Sequence of chain 1.M:
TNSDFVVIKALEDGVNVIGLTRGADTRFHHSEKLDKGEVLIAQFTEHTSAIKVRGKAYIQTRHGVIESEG

Binding-site contacts:
Ligand atom O contacts residue ARG24 of chain 1.N at 3.6 Å.
Ligand atom CB contacts residue THR23 of chain 1.N at 3.7 Å.
Ligand atom OXT contacts residue HIS49 of chain 1.M at 3.8 Å.
Ligand atom OXT contacts residue THR47 of chain 1.M at 2.5 Å (h-bond).
Ligand atom CD1 contacts residue THR47 of chain 1.M at 3.8 Å.
Ligand atom C contacts residue THR47 of chain 1.M at 3.4 Å.
Ligand atom N contacts residue THR28 of chain 1.N at 2.9 Å (h-bond).
Ligand atom C contacts residue GLY25 of chain 1.N at 3.5 Å.
Ligand atom C contacts residue THR50 of chain 1.M at 4.0 Å.
Ligand atom NE1 contacts residue GLN45 of chain 1.M at 2.9 Å (h-bond).
Ligand atom CD1 contacts residue GLN45 of chain 1.M at 3.6 Å.
Ligand atom N contacts residue THR23 of chain 1.N at 2.8 Å (h-bond).
Ligand atom CE2 contacts residue THR50 of chain 1.M at 3.9 Å.
Ligand atom CA contacts residue THR23 of chain 1.N at 3.8 Å.
Ligand atom CG contacts residue SER51 of chain 1.N at 3.8 Å.
Ligand atom CA contacts residue THR28 of chain 1.N at 3.2 Å.
Ligand atom N contacts residue ARG24 of chain 1.N at 3.8 Å.
Ligand atom CA contacts residue GLY25 of chain 1.N at 3.5 Å.
Ligand atom CD1 contacts residue SER51 of chain 1.N at 3.4 Å.
Ligand atom CB contacts residue THR28 of chain 1.N at 3.4 Å.
Ligand atom N contacts residue GLY25 of chain 1.N at 2.7 Å (h-bond).
Ligand atom CZ3 contacts residue GLY21 of chain 1.M at 3.7 Å.
Ligand atom NE1 contacts residue ALA44 of chain 1.M at 3.8 Å.
Ligand atom CZ3 contacts residue HIS32 of chain 1.M at 4.0 Å.
Ligand atom N contacts residue ASP27 of chain 1.N at 3.0 Å (salt-bridge).
Ligand atom CE2 contacts residue ALA44 of chain 1.M at 4.0 Å (hydrophobic).
Ligand atom CE3 contacts residue HIS31 of chain 1.M at 4.0 Å.
Ligand atom CE2 contacts residue GLN45 of chain 1.M at 3.9 Å.
Ligand atom O contacts residue THR47 of chain 1.M at 3.6 Å (h-bond).
Ligand atom CB contacts residue SER51 of chain 1.N at 3.4 Å.
Ligand atom CH2 contacts residue GLY21 of chain 1.M at 3.6 Å.
Ligand atom O contacts residue SER51 of chain 1.N at 2.9 Å (h-bond).
Ligand atom CZ2 contacts residue ALA44 of chain 1.M at 3.9 Å (hydrophobic).
Ligand atom OXT contacts residue THR50 of chain 1.M at 2.9 Å (h-bond).
Ligand atom CD2 contacts residue THR50 of chain 1.M at 4.0 Å.
Ligand atom C contacts residue SER51 of chain 1.N at 3.6 Å.
Ligand atom CZ2 contacts residue THR50 of chain 1.M at 4.0 Å.
Ligand atom O contacts residue GLY25 of chain 1.N at 3.0 Å (h-bond).
Ligand atom CE3 contacts residue HIS32 of chain 1.M at 3.9 Å.
Ligand atom CA contacts residue SER51 of chain 1.N at 4.0 Å.

This small molecule binds to this protein.
Small molecule (SMILES): N[C@@H](Cc1c[nH]c2ccccc12)C(=O)O

Sequence of chain 1.N:
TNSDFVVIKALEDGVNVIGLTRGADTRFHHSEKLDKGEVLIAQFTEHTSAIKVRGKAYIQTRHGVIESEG